Binding-site contacts:
Ligand atom O1 contacts residue HEC1 of chain 1.L at 3.8 Å.
Ligand atom N2 contacts residue HEC1 of chain 1.L at 3.2 Å.
Ligand atom C3 contacts residue HEC1 of chain 1.L at 3.7 Å.
Ligand atom C5 contacts residue SER289 of chain 1.B at 3.4 Å.
Ligand atom C6 contacts residue PRO269 of chain 1.B at 4.2 Å (hydrophobic).
Ligand atom C5 contacts residue PRO269 of chain 1.B at 3.9 Å (hydrophobic).
Ligand atom C7 contacts residue HEC1 of chain 1.L at 4.0 Å.
Ligand atom C4 contacts residue HEC1 of chain 1.L at 3.7 Å.
Ligand atom N2 contacts residue TYR292 of chain 1.B at 4.1 Å.
Ligand atom C2 contacts residue HEC1 of chain 1.L at 3.9 Å.
Ligand atom C7 contacts residue VAL271 of chain 1.B at 3.7 Å (hydrophobic).
Ligand atom C9 contacts residue GLN182 of chain 1.B at 3.6 Å.
Ligand atom C10 contacts residue TYR292 of chain 1.B at 4.1 Å (hydrophobic).
Ligand atom C8 contacts residue HEC1 of chain 1.L at 3.8 Å.
Ligand atom N2 contacts residue TRP291 of chain 1.B at 3.3 Å (h-bond).
Ligand atom C8 contacts residue GLU296 of chain 1.B at 3.9 Å.
Ligand atom C5 contacts residue TRP291 of chain 1.B at 4.3 Å (hydrophobic).
Ligand atom C6 contacts residue SER289 of chain 1.B at 4.1 Å.
Ligand atom C2 contacts residue GLU296 of chain 1.B at 3.5 Å.
Ligand atom C10 contacts residue GLN182 of chain 1.B at 2.9 Å.
Ligand atom N2 contacts residue GLU296 of chain 1.B at 2.7 Å (salt-bridge).
Ligand atom C6 contacts residue PHE288 of chain 1.B at 3.9 Å (hydrophobic).
Ligand atom C6 contacts residue HEC1 of chain 1.L at 3.4 Å.
Ligand atom C5 contacts residue HEC1 of chain 1.L at 3.4 Å.
Ligand atom C2 contacts residue TRP291 of chain 1.B at 4.1 Å (hydrophobic).
Ligand atom C1 contacts residue VAL271 of chain 1.B at 4.0 Å (hydrophobic).
Ligand atom C2 contacts residue PRO269 of chain 1.B at 4.2 Å (hydrophobic).
Ligand atom O1 contacts residue VAL271 of chain 1.B at 3.3 Å.
Ligand atom S1 contacts residue PRO269 of chain 1.B at 3.6 Å.
Ligand atom S1 contacts residue GLY290 of chain 1.B at 3.6 Å (h-bond).
Ligand atom S1 contacts residue HEC1 of chain 1.L at 3.4 Å.
Ligand atom C4 contacts residue TRP291 of chain 1.B at 4.2 Å (hydrophobic).
Ligand atom C5 contacts residue GLY290 of chain 1.B at 2.9 Å.
Ligand atom S1 contacts residue TRP291 of chain 1.B at 3.1 Å (h-bond).
Ligand atom C1 contacts residue GLU296 of chain 1.B at 3.9 Å.
Ligand atom N1 contacts residue GLU296 of chain 1.B at 2.7 Å (salt-bridge).
Ligand atom C6 contacts residue GLY290 of chain 1.B at 4.0 Å.
Ligand atom C4 contacts residue PRO269 of chain 1.B at 4.1 Å (hydrophobic).
Ligand atom C9 contacts residue VAL271 of chain 1.B at 4.2 Å (hydrophobic).
Ligand atom O1 contacts residue PHE288 of chain 1.B at 4.1 Å.

The small molecule below binds the protein below.
Small molecule (SMILES): [H]/N=C1/N[C@@H](CCC)COc2ccsc21

Sequence of chain 1.B:
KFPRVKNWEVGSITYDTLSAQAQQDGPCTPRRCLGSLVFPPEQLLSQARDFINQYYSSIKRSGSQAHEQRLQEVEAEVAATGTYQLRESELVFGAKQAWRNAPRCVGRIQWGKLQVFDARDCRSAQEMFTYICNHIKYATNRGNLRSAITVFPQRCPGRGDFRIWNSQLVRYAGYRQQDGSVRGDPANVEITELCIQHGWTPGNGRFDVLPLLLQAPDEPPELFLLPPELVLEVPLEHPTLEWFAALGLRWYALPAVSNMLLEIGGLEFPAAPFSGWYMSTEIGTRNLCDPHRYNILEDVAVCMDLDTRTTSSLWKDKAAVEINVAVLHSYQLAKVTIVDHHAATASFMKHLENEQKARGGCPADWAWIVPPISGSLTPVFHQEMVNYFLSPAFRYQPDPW